Sequence of chain 1.A:
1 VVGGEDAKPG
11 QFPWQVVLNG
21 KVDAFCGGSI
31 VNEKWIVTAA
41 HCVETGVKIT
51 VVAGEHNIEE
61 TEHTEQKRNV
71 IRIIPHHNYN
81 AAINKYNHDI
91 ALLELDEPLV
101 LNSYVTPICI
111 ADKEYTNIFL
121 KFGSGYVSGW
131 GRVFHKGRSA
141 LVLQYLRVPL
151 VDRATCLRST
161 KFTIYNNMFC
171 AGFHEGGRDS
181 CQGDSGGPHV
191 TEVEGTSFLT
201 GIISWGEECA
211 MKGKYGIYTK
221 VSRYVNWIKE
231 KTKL

Binding-site contacts:
Ligand atom N1' contacts residue GLN182 of chain 1.A at 3.6 Å.
Ligand atom C4B contacts residue HIS41 of chain 1.A at 3.6 Å.
Ligand atom C4' contacts residue HIS41 of chain 1.A at 3.5 Å.
Ligand atom N1' contacts residue CIT1 of chain 1.J at 2.6 Å (h-bond).
Ligand atom C5' contacts residue CIT1 of chain 1.J at 3.6 Å.
Ligand atom C4 contacts residue SER185 of chain 1.A at 3.2 Å.
Ligand atom C5 contacts residue GLN182 of chain 1.A at 3.8 Å.
Ligand atom N3 contacts residue SER204 of chain 1.A at 3.6 Å.
Ligand atom N1 contacts residue GLY206 of chain 1.A at 3.3 Å.
Ligand atom O4' contacts residue HIS41 of chain 1.A at 2.6 Å (h-bond).
Ligand atom C2 contacts residue SER180 of chain 1.A at 3.6 Å.
Ligand atom C7 contacts residue ASP179 of chain 1.A at 3.7 Å.
Ligand atom N3 contacts residue SER185 of chain 1.A at 2.5 Å (h-bond).
Ligand atom C8 contacts residue CIT1 of chain 1.J at 3.5 Å.
Ligand atom N1 contacts residue CYS209 of chain 1.A at 3.8 Å.
Ligand atom C1 contacts residue TRP205 of chain 1.A at 3.8 Å (hydrophobic).
Ligand atom C8 contacts residue GLN182 of chain 1.A at 3.8 Å.
Ligand atom C5 contacts residue CIT1 of chain 1.J at 3.5 Å.
Ligand atom C3 contacts residue CYS181 of chain 1.A at 3.7 Å (hydrophobic).
Ligand atom N1 contacts residue GLU207 of chain 1.A at 3.5 Å (salt-bridge).
Ligand atom C4 contacts residue TRP205 of chain 1.A at 3.8 Å (hydrophobic).
Ligand atom C6 contacts residue CIT1 of chain 1.J at 3.4 Å.
Ligand atom C6 contacts residue GLY206 of chain 1.A at 3.5 Å.
Ligand atom C8 contacts residue SER185 of chain 1.A at 3.7 Å.
Ligand atom C7 contacts residue SER180 of chain 1.A at 3.4 Å.
Ligand atom C5B contacts residue LYS85 of chain 1.A at 3.8 Å.
Ligand atom C1 contacts residue SER180 of chain 1.A at 3.8 Å.
Ligand atom C2 contacts residue TRP205 of chain 1.A at 3.7 Å (hydrophobic).
Ligand atom N2 contacts residue SER180 of chain 1.A at 3.0 Å (h-bond).
Ligand atom C3 contacts residue SER185 of chain 1.A at 3.3 Å.
Ligand atom N2 contacts residue ASP179 of chain 1.A at 3.0 Å (salt-bridge).
Ligand atom C5' contacts residue GLN182 of chain 1.A at 3.7 Å.
Ligand atom C1 contacts residue GLY206 of chain 1.A at 3.6 Å.
Ligand atom O4' contacts residue SER185 of chain 1.A at 2.9 Å (h-bond).
Ligand atom N2 contacts residue GLY216 of chain 1.A at 3.6 Å.
Ligand atom C7 contacts residue GLY206 of chain 1.A at 3.7 Å.
Ligand atom N1 contacts residue ASP179 of chain 1.A at 3.6 Å.
Ligand atom N4 contacts residue CIT1 of chain 1.J at 2.9 Å (h-bond).
Ligand atom N2' contacts residue CIT1 of chain 1.J at 3.1 Å (h-bond).
Ligand atom C3 contacts residue TRP205 of chain 1.A at 3.7 Å (hydrophobic).

The protein below binds the small molecule below.
Small molecule (SMILES): [H]/N=C(/N)c1ccc2[nH]c(-c3n[nH]c(-c4ccccc4)c3O)nc2c1